The small molecule below binds the protein below.
Small molecule (SMILES): CC(=O)N[C@@H]1[C@@H](O)[C@H](O)[C@@H](CO)O[C@H]1O

Sequence of chain 34.A:
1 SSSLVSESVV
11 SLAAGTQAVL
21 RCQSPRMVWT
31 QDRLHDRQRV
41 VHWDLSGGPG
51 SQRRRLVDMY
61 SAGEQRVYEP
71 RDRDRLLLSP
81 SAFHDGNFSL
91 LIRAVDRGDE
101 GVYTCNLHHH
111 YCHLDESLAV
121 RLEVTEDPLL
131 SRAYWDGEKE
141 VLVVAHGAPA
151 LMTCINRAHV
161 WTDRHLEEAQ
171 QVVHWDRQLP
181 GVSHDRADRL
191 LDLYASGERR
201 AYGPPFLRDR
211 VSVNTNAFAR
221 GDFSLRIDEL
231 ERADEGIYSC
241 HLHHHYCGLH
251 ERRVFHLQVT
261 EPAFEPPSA

Binding-site contacts:
Ligand atom C5 contacts residue LEU151 of chain 34.A at 4.1 Å (hydrophobic).
Ligand atom C7 contacts residue ASP85 of chain 34.A at 4.4 Å.
Ligand atom C8 contacts residue ASN87 of chain 34.A at 4.3 Å.
Ligand atom O5 contacts residue ASN87 of chain 34.A at 2.4 Å (h-bond).
Ligand atom C6 contacts residue LEU91 of chain 34.A at 3.7 Å (hydrophobic).
Ligand atom C3 contacts residue ASN87 of chain 34.A at 3.8 Å.
Ligand atom O4 contacts residue LEU151 of chain 34.A at 4.1 Å.
Ligand atom O7 contacts residue ASP85 of chain 34.A at 3.4 Å (salt-bridge).
Ligand atom C4 contacts residue ASN87 of chain 34.A at 4.2 Å.
Ligand atom C2 contacts residue ASN87 of chain 34.A at 2.4 Å.
Ligand atom O6 contacts residue LEU91 of chain 34.A at 4.1 Å.
Ligand atom C7 contacts residue ASN87 of chain 34.A at 3.1 Å.
Ligand atom C1 contacts residue ASN87 of chain 34.A at 1.4 Å.
Ligand atom O7 contacts residue ASN87 of chain 34.A at 3.0 Å (h-bond).
Ligand atom C1 contacts residue SER89 of chain 34.A at 4.5 Å.
Ligand atom C5 contacts residue ASN87 of chain 34.A at 3.7 Å.
Ligand atom C6 contacts residue LEU151 of chain 34.A at 3.8 Å (hydrophobic).
Ligand atom N2 contacts residue ASN87 of chain 34.A at 2.8 Å (h-bond).